Binding-site contacts:
Ligand atom O3 contacts residue THR121 of chain 1.A at 3.9 Å.
Ligand atom O1 contacts residue MET234 of chain 1.A at 3.6 Å.
Ligand atom C10 contacts residue LEU138 of chain 1.A at 4.0 Å (hydrophobic).
Ligand atom O1 contacts residue HIS227 of chain 1.A at 2.8 Å (h-bond).
Ligand atom C5 contacts residue LEU122 of chain 1.A at 4.0 Å (hydrophobic).
Ligand atom I1 contacts residue ILE68 of chain 1.A at 3.7 Å.
Ligand atom I1 contacts residue PHE64 of chain 1.A at 3.3 Å.
Ligand atom C14 contacts residue ASN123 of chain 1.A at 3.1 Å.
Ligand atom O2 contacts residue LEU122 of chain 1.A at 3.8 Å.
Ligand atom C3 contacts residue ALA71 of chain 1.A at 3.8 Å (hydrophobic).
Ligand atom O3 contacts residue ALA109 of chain 1.A at 3.4 Å.
Ligand atom C13 contacts residue ALA71 of chain 1.A at 4.0 Å (hydrophobic).
Ligand atom C3 contacts residue ASN123 of chain 1.A at 3.6 Å.
Ligand atom O1 contacts residue LEU138 of chain 1.A at 3.9 Å.
Ligand atom O4 contacts residue ASN123 of chain 1.A at 3.1 Å (h-bond).
Ligand atom C7 contacts residue LEU122 of chain 1.A at 3.8 Å (hydrophobic).
Ligand atom C14 contacts residue ARG112 of chain 1.A at 3.2 Å.
Ligand atom C11 contacts residue MET105 of chain 1.A at 3.5 Å (hydrophobic).
Ligand atom C8 contacts residue LEU138 of chain 1.A at 3.7 Å (hydrophobic).
Ligand atom I3 contacts residue ILE145 of chain 1.A at 3.6 Å.
Ligand atom O1 contacts residue PHE247 of chain 1.A at 3.7 Å.
Ligand atom C6 contacts residue LEU138 of chain 1.A at 4.0 Å (hydrophobic).
Ligand atom O3 contacts residue ARG112 of chain 1.A at 2.9 Å (salt-bridge).
Ligand atom O4 contacts residue ARG108 of chain 1.A at 4.0 Å.
Ligand atom C13 contacts residue MET105 of chain 1.A at 3.7 Å (hydrophobic).
Ligand atom C11 contacts residue ALA109 of chain 1.A at 3.5 Å (hydrophobic).
Ligand atom I1 contacts residue ILE67 of chain 1.A at 3.9 Å.
Ligand atom C12 contacts residue ILE68 of chain 1.A at 4.0 Å (hydrophobic).
Ligand atom C12 contacts residue MET105 of chain 1.A at 4.0 Å (hydrophobic).
Ligand atom I2 contacts residue PHE64 of chain 1.A at 4.0 Å.
Ligand atom I2 contacts residue GLY136 of chain 1.A at 4.0 Å.
Ligand atom O4 contacts residue ARG112 of chain 1.A at 2.9 Å (salt-bridge).
Ligand atom I2 contacts residue PHE61 of chain 1.A at 3.8 Å.
Ligand atom C13 contacts residue ASN123 of chain 1.A at 3.6 Å.
Ligand atom C9 contacts residue LEU122 of chain 1.A at 3.8 Å (hydrophobic).
Ligand atom C10 contacts residue MET102 of chain 1.A at 4.0 Å (hydrophobic).
Ligand atom O3 contacts residue ASN123 of chain 1.A at 3.0 Å (h-bond).
Ligand atom C8 contacts residue HIS227 of chain 1.A at 3.4 Å.
Ligand atom C10 contacts residue HIS227 of chain 1.A at 3.3 Å.
Ligand atom O3 contacts residue LEU122 of chain 1.A at 3.2 Å.

Sequence of chain 1.A:
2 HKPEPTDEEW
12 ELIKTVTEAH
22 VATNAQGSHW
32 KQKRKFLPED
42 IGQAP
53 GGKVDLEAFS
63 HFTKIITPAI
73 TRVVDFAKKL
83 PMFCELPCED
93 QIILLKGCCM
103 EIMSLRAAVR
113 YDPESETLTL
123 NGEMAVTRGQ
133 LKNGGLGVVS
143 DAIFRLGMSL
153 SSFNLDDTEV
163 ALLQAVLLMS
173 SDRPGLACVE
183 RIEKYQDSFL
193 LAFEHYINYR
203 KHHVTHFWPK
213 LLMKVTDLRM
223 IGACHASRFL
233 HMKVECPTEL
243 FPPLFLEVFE

A small-molecule ligand and the protein it binds are described below.
Small molecule (SMILES): O=C(O)Cc1cc(I)c(Oc2ccc(O)c(I)c2)c(I)c1